Sequence of chain 1.B:
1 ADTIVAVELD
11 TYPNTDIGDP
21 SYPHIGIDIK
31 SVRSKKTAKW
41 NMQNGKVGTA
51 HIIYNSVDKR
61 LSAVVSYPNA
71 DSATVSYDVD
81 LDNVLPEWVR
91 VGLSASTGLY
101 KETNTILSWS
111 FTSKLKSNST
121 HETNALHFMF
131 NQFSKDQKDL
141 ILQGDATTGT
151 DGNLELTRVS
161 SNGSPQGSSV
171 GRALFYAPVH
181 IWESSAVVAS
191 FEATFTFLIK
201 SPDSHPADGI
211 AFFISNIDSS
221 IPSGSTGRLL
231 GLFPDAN

Binding-site contacts:
Ligand atom O2 contacts residue LEU99 of chain 1.B at 3.6 Å (h-bond).
Ligand atom O2 contacts residue GLY98 of chain 1.B at 3.5 Å.
Ligand atom O4 contacts residue GLY227 of chain 1.B at 4.0 Å.
Ligand atom O5 contacts residue LEU99 of chain 1.B at 3.0 Å (h-bond).
Ligand atom O6 contacts residue ALA207 of chain 1.B at 3.4 Å.
Ligand atom O6 contacts residue GLY98 of chain 1.B at 3.4 Å.
Ligand atom O2 contacts residue GLY227 of chain 1.B at 4.1 Å.
Ligand atom C3 contacts residue ASN14 of chain 1.B at 4.2 Å.
Ligand atom C1 contacts residue LEU99 of chain 1.B at 3.6 Å (hydrophobic).
Ligand atom C5 contacts residue TYR12 of chain 1.B at 4.1 Å (hydrophobic).
Ligand atom C6 contacts residue ASP208 of chain 1.B at 3.5 Å.
Ligand atom O6 contacts residue LEU99 of chain 1.B at 3.1 Å (h-bond).
Ligand atom C6 contacts residue ALA207 of chain 1.B at 3.7 Å (hydrophobic).
Ligand atom O4 contacts residue ARG228 of chain 1.B at 3.3 Å (salt-bridge).
Ligand atom C5 contacts residue ASP208 of chain 1.B at 4.1 Å.
Ligand atom O4 contacts residue TYR12 of chain 1.B at 2.6 Å (h-bond).
Ligand atom O3 contacts residue ARG228 of chain 1.B at 3.0 Å (salt-bridge).
Ligand atom O3 contacts residue TYR12 of chain 1.B at 4.0 Å.
Ligand atom C6 contacts residue TYR100 of chain 1.B at 3.9 Å (hydrophobic).
Ligand atom O4 contacts residue ASN14 of chain 1.B at 2.9 Å (h-bond).
Ligand atom C5 contacts residue LEU99 of chain 1.B at 4.0 Å (hydrophobic).
Ligand atom C4 contacts residue ASP208 of chain 1.B at 3.4 Å.
Ligand atom O5 contacts residue TYR100 of chain 1.B at 4.2 Å.
Ligand atom C4 contacts residue ASN14 of chain 1.B at 4.0 Å.
Ligand atom O3 contacts residue GLY227 of chain 1.B at 3.6 Å.
Ligand atom O4 contacts residue ASP208 of chain 1.B at 2.5 Å (salt-bridge).
Ligand atom C4 contacts residue TYR12 of chain 1.B at 3.8 Å (hydrophobic).
Ligand atom O6 contacts residue TYR100 of chain 1.B at 3.0 Å (h-bond).
Ligand atom C3 contacts residue ARG228 of chain 1.B at 4.0 Å.
Ligand atom O5 contacts residue GLY98 of chain 1.B at 4.0 Å.
Ligand atom C4 contacts residue ARG228 of chain 1.B at 3.8 Å.
Ligand atom C6 contacts residue LEU99 of chain 1.B at 3.6 Å (hydrophobic).
Ligand atom O3 contacts residue ASP16 of chain 1.B at 4.0 Å.
Ligand atom O6 contacts residue ASP208 of chain 1.B at 2.8 Å (salt-bridge).
Ligand atom C6 contacts residue TYR12 of chain 1.B at 3.8 Å (hydrophobic).
Ligand atom C4 contacts residue GLY227 of chain 1.B at 4.0 Å.
Ligand atom O2 contacts residue ASP16 of chain 1.B at 3.6 Å (salt-bridge).
Ligand atom O4 contacts residue TYR12 of chain 1.B at 3.9 Å.
Ligand atom C6 contacts residue LEU99 of chain 1.B at 4.0 Å (hydrophobic).
Ligand atom O4 contacts residue TYR100 of chain 1.B at 4.2 Å.

A protein and the small-molecule ligand that binds it are described below.
Small molecule (SMILES): CO[C@H]1O[C@H](CO[C@H]2O[C@H](CO)[C@@H](O)[C@H](O)[C@@H]2O)[C@@H](O)[C@H](O)[C@@H]1O